A protein and the small-molecule ligand that binds it are described below.
Small molecule (SMILES): Cc1cc(N)nc(CCc2cncc(N3CCN(C)CC3)c2)c1

Sequence of chain 1.B:
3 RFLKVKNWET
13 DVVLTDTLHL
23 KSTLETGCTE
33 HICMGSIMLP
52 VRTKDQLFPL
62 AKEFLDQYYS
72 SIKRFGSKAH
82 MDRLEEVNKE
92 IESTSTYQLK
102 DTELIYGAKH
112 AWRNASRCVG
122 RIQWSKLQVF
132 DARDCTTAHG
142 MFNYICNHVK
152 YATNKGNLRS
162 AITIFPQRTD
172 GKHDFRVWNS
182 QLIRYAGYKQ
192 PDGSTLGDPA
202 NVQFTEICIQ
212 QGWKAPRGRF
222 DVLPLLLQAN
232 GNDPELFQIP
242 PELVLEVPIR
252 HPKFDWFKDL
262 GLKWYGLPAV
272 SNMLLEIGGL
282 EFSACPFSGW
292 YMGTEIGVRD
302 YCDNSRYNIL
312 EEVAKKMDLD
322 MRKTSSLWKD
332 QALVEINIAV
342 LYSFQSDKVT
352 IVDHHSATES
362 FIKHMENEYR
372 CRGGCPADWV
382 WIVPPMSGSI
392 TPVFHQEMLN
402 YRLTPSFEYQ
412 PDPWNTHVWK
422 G

Binding-site contacts:
Ligand atom N11 contacts residue TYR266 of chain 1.B at 3.0 Å (h-bond).
Ligand atom N21 contacts residue GLN182 of chain 1.B at 3.5 Å (h-bond).
Ligand atom C14 contacts residue GLN182 of chain 1.B at 3.8 Å.
Ligand atom C03 contacts residue TRP291 of chain 1.B at 3.9 Å (hydrophobic).
Ligand atom C07 contacts residue GLY290 of chain 1.B at 3.5 Å.
Ligand atom C12 contacts residue TYR292 of chain 1.B at 3.5 Å (hydrophobic).
Ligand atom C04 contacts residue HEM1 of chain 1.H at 3.9 Å.
Ligand atom N11 contacts residue GLN182 of chain 1.B at 3.3 Å.
Ligand atom C26 contacts residue GLN182 of chain 1.B at 3.5 Å.
Ligand atom C08 contacts residue HEM1 of chain 1.H at 3.9 Å.
Ligand atom C23 contacts residue ARG307 of chain 1.B at 3.8 Å.
Ligand atom C13 contacts residue GLN182 of chain 1.B at 3.8 Å.
Ligand atom C12 contacts residue GLN182 of chain 1.B at 3.4 Å.
Ligand atom C02 contacts residue HEM1 of chain 1.H at 3.6 Å.
Ligand atom C12 contacts residue TYR266 of chain 1.B at 3.8 Å (hydrophobic).
Ligand atom C02 contacts residue GLU296 of chain 1.B at 3.4 Å.
Ligand atom C06 contacts residue GLU296 of chain 1.B at 3.5 Å.
Ligand atom N21 contacts residue ARG185 of chain 1.B at 4.0 Å.
Ligand atom C16 contacts residue ARG185 of chain 1.B at 3.6 Å.
Ligand atom C03 contacts residue HEM1 of chain 1.H at 3.1 Å.
Ligand atom C05 contacts residue VAL271 of chain 1.B at 3.8 Å (hydrophobic).
Ligand atom C07 contacts residue PHE288 of chain 1.B at 3.7 Å (hydrophobic).
Ligand atom C07 contacts residue SER289 of chain 1.B at 3.9 Å.
Ligand atom N01 contacts residue PRO269 of chain 1.B at 3.8 Å.
Ligand atom N02 contacts residue TYR292 of chain 1.B at 3.8 Å.
Ligand atom N01 contacts residue GLU296 of chain 1.B at 2.7 Å (salt-bridge).
Ligand atom C16 contacts residue TYR266 of chain 1.B at 3.7 Å (hydrophobic).
Ligand atom C02 contacts residue TRP291 of chain 1.B at 3.6 Å (hydrophobic).
Ligand atom C09 contacts residue PRO269 of chain 1.B at 3.6 Å (hydrophobic).
Ligand atom C08 contacts residue GLU296 of chain 1.B at 3.4 Å.
Ligand atom N11 contacts residue TYR292 of chain 1.B at 3.7 Å.
Ligand atom C06 contacts residue PRO269 of chain 1.B at 3.9 Å (hydrophobic).
Ligand atom C07 contacts residue HEM1 of chain 1.H at 3.4 Å.
Ligand atom C15 contacts residue GLN182 of chain 1.B at 3.4 Å.
Ligand atom N02 contacts residue TRP291 of chain 1.B at 2.7 Å (h-bond).
Ligand atom C02 contacts residue PRO269 of chain 1.B at 3.9 Å (hydrophobic).
Ligand atom C16 contacts residue GLN182 of chain 1.B at 3.3 Å.
Ligand atom N02 contacts residue GLU296 of chain 1.B at 2.7 Å (salt-bridge).
Ligand atom N02 contacts residue HEM1 of chain 1.H at 3.2 Å.
Ligand atom C26 contacts residue HEM1 of chain 1.H at 3.6 Å.